Sequence of chain 1.A:
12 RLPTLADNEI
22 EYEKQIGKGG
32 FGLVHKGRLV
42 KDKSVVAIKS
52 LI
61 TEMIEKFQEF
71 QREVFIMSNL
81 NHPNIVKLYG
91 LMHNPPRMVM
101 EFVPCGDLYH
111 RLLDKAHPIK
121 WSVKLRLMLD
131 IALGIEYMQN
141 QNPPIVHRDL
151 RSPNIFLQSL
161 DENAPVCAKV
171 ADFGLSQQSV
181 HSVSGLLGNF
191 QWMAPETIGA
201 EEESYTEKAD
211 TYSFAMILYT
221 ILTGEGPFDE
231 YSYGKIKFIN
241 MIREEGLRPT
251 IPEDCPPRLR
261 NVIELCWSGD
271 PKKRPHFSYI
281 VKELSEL

Binding-site contacts:
Ligand atom N2 contacts residue VAL103 of chain 1.A at 3.0 Å (h-bond).
Ligand atom C25 contacts residue ASP172 of chain 1.A at 4.3 Å.
Ligand atom N24 contacts residue GLY30 of chain 1.A at 4.1 Å.
Ligand atom C3 contacts residue PHE102 of chain 1.A at 4.0 Å (hydrophobic).
Ligand atom N2 contacts residue GLU101 of chain 1.A at 4.0 Å.
Ligand atom CM contacts residue ALA48 of chain 1.A at 4.3 Å (hydrophobic).
Ligand atom O2 contacts residue PHE156 of chain 1.A at 3.8 Å.
Ligand atom N2 contacts residue ALA48 of chain 1.A at 4.5 Å.
Ligand atom S5 contacts residue VAL35 of chain 1.A at 4.4 Å.
Ligand atom S5 contacts residue PHE156 of chain 1.A at 4.5 Å.
Ligand atom C27 contacts residue ASP172 of chain 1.A at 2.9 Å.
Ligand atom C27 contacts residue PHE156 of chain 1.A at 4.1 Å (hydrophobic).
Ligand atom C4 contacts residue ALA48 of chain 1.A at 4.1 Å (hydrophobic).
Ligand atom C23 contacts residue VAL35 of chain 1.A at 4.1 Å (hydrophobic).
Ligand atom CM contacts residue MET100 of chain 1.A at 4.3 Å (hydrophobic).
Ligand atom CM contacts residue PHE156 of chain 1.A at 3.8 Å (hydrophobic).
Ligand atom C1 contacts residue PHE102 of chain 1.A at 3.5 Å (hydrophobic).
Ligand atom C1 contacts residue VAL103 of chain 1.A at 3.4 Å (hydrophobic).
Ligand atom C4 contacts residue PHE156 of chain 1.A at 3.6 Å (hydrophobic).
Ligand atom N21 contacts residue ASP172 of chain 1.A at 4.2 Å.
Ligand atom C10 contacts residue PHE156 of chain 1.A at 3.8 Å (hydrophobic).
Ligand atom C3 contacts residue ALA48 of chain 1.A at 4.0 Å (hydrophobic).
Ligand atom N2 contacts residue PHE156 of chain 1.A at 4.4 Å.
Ligand atom O1 contacts residue VAL35 of chain 1.A at 3.2 Å.
Ligand atom C9 contacts residue PHE156 of chain 1.A at 4.4 Å (hydrophobic).
Ligand atom C3 contacts residue PHE156 of chain 1.A at 4.0 Å (hydrophobic).
Ligand atom C3 contacts residue VAL103 of chain 1.A at 3.9 Å (hydrophobic).
Ligand atom N2 contacts residue PHE102 of chain 1.A at 3.5 Å.
Ligand atom C26 contacts residue ASP172 of chain 1.A at 3.5 Å.
Ligand atom C3 contacts residue GLU101 of chain 1.A at 3.5 Å.
Ligand atom C9 contacts residue PHE102 of chain 1.A at 4.1 Å (hydrophobic).
Ligand atom N21 contacts residue PHE156 of chain 1.A at 4.3 Å.
Ligand atom O1 contacts residue LYS50 of chain 1.A at 4.3 Å.
Ligand atom O2 contacts residue ASP172 of chain 1.A at 3.7 Å.
Ligand atom C8 contacts residue PHE102 of chain 1.A at 4.3 Å (hydrophobic).
Ligand atom C5 contacts residue PHE156 of chain 1.A at 4.2 Å (hydrophobic).

A protein and the small-molecule ligand that binds it are described below.
Small molecule (SMILES): Cc1cncc2cccc(S(=O)(=O)N3CCCNC[C@@H]3C)c12